This protein binds this small molecule.
Small molecule (SMILES): CC(=O)N[C@H]1[C@H](O[C@H]2[C@H](O)[C@@H](NC(C)=O)CO[C@@H]2CO)O[C@H](CO)[C@@H](O)[C@@H]1O

Binding-site contacts:
Ligand atom C8 contacts residue ASN1114 of chain 1.G at 4.2 Å.
Ligand atom C5 contacts residue ASN1114 of chain 1.G at 3.7 Å.
Ligand atom C8 contacts residue ILE1112 of chain 1.G at 3.3 Å (hydrophobic).
Ligand atom C1 contacts residue ASN1114 of chain 1.G at 1.4 Å.
Ligand atom C8 contacts residue VAL1113 of chain 1.G at 3.9 Å (hydrophobic).
Ligand atom O7 contacts residue ASN1114 of chain 1.G at 3.7 Å.
Ligand atom C3 contacts residue ASN1114 of chain 1.G at 3.8 Å.
Ligand atom C2 contacts residue ASN1114 of chain 1.G at 2.5 Å.
Ligand atom C4 contacts residue ASN1114 of chain 1.G at 4.2 Å.
Ligand atom N2 contacts residue ASN1114 of chain 1.G at 2.9 Å (h-bond).
Ligand atom O5 contacts residue ASN1114 of chain 1.G at 2.4 Å (h-bond).
Ligand atom C7 contacts residue ASN1114 of chain 1.G at 3.5 Å.

Sequence of chain 1.G:
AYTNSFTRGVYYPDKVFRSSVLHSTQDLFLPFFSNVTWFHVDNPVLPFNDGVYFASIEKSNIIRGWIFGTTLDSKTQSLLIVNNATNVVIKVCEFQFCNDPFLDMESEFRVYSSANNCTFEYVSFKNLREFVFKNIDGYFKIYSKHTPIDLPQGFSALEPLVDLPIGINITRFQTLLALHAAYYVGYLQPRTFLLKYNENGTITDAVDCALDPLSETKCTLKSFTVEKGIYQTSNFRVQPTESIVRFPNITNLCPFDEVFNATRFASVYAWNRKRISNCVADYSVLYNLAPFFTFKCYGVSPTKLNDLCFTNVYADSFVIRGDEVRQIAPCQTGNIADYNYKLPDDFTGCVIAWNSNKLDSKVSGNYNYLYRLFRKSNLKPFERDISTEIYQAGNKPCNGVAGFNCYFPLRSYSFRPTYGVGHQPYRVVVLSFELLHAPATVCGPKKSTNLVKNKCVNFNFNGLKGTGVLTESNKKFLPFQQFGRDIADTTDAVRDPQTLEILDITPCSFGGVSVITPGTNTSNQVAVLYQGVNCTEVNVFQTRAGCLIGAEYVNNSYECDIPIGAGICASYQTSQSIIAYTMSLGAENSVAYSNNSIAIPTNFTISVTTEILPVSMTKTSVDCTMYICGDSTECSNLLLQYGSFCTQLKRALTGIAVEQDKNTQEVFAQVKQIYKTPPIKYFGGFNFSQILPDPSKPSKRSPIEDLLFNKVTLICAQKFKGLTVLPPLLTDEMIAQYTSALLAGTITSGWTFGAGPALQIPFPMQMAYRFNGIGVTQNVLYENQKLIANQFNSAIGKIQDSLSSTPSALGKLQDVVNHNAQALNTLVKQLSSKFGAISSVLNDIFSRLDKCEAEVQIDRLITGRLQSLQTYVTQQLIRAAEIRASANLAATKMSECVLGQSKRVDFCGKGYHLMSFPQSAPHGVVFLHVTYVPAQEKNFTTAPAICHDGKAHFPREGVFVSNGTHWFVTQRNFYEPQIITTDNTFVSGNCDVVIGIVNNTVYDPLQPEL